A protein and the small-molecule ligand that binds it are described below.
Small molecule (SMILES): CC(=O)N1CCN(S(=O)(=O)c2ccccc2F)CC1

Binding-site contacts:
Ligand atom N contacts residue THR25 of chain 1.A at 4.0 Å.
Ligand atom C7 contacts residue THR25 of chain 1.A at 4.4 Å.
Ligand atom O2 contacts residue LEU141 of chain 1.A at 4.5 Å.
Ligand atom O1 contacts residue THR24 of chain 1.A at 4.2 Å.
Ligand atom C2 contacts residue ASN142 of chain 1.A at 3.0 Å.
Ligand atom C8 contacts residue THR25 of chain 1.A at 4.2 Å.
Ligand atom C1 contacts residue ASN142 of chain 1.A at 3.4 Å.
Ligand atom O1 contacts residue THR25 of chain 1.A at 4.3 Å.
Ligand atom O2 contacts residue LEU27 of chain 1.A at 4.4 Å.
Ligand atom N1 contacts residue GLY143 of chain 1.A at 4.1 Å.
Ligand atom C contacts residue ASN142 of chain 1.A at 4.2 Å.
Ligand atom C10 contacts residue HIS41 of chain 1.A at 4.2 Å.
Ligand atom C11 contacts residue HIS164 of chain 1.A at 4.0 Å.
Ligand atom C4 contacts residue ASN142 of chain 1.A at 4.2 Å.
Ligand atom O2 contacts residue SER144 of chain 1.A at 3.3 Å (h-bond).
Ligand atom C10 contacts residue CYS145 of chain 1.A at 2.8 Å (hydrophobic).
Ligand atom C8 contacts residue LEU27 of chain 1.A at 4.1 Å (hydrophobic).
Ligand atom C9 contacts residue THR26 of chain 1.A at 3.7 Å.
Ligand atom C8 contacts residue GLY143 of chain 1.A at 3.8 Å.
Ligand atom O2 contacts residue CYS145 of chain 1.A at 3.0 Å (h-bond).
Ligand atom O contacts residue THR25 of chain 1.A at 4.4 Å.
Ligand atom C7 contacts residue HIS41 of chain 1.A at 4.0 Å.
Ligand atom O2 contacts residue GLY143 of chain 1.A at 2.9 Å (h-bond).
Ligand atom O2 contacts residue ASN142 of chain 1.A at 3.9 Å.
Ligand atom C11 contacts residue HIS41 of chain 1.A at 3.4 Å.
Ligand atom C9 contacts residue GLY143 of chain 1.A at 3.9 Å.
Ligand atom C3 contacts residue ASN142 of chain 1.A at 3.7 Å.
Ligand atom C11 contacts residue CYS145 of chain 1.A at 1.8 Å (hydrophobic).
Ligand atom C10 contacts residue GLY143 of chain 1.A at 3.7 Å.
Ligand atom N1 contacts residue HIS41 of chain 1.A at 4.2 Å.
Ligand atom C8 contacts residue THR26 of chain 1.A at 3.2 Å.
Ligand atom N1 contacts residue CYS145 of chain 1.A at 4.0 Å.

Sequence of chain 1.A:
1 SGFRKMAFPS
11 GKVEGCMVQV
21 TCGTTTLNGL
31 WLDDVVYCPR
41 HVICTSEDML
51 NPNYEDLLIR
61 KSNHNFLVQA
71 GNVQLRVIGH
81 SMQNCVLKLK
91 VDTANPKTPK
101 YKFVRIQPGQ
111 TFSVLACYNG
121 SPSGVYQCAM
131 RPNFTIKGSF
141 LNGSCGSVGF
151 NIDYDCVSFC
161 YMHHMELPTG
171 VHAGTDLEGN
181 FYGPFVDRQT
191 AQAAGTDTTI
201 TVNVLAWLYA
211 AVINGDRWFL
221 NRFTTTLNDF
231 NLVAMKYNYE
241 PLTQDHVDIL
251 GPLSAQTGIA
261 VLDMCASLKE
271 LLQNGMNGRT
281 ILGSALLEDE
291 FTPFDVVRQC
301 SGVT